Sequence of chain 1.A:
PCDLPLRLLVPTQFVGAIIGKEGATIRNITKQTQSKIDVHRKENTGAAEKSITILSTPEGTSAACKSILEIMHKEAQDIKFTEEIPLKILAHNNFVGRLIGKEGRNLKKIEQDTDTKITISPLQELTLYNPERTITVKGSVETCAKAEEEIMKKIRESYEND

A small-molecule ligand and the protein it binds are described below.
Small molecule (SMILES): Nc1ccn([C@@H]2O[C@H](CO[P](=O)(O)O[C@H]3[C@@H](O)[C@H](n4cnc5c(N)ncnc54)O[C@@H]3CO[P](=O)(O)O[C@H]3[C@@H](O)[C@H](n4ccc(N)nc4=O)O[C@@H]3CO[P](=O)(O)O[C@H]3[C@@H](O)[C@H](n4cnc5c(=O)nc(N)[nH]c54)O[C@@H]3CO[P](=O)(O)O[C@H]3[C@@H](O)[C@H](n4cnc5c(=O)nc(N)[nH]c54)O[C@@H]3CO[P](=O)(O)O[C@H]3[C@@H](O)[C@H](n4ccc(N)nc4=O)O[C@@H]3CO[P](=O)(O)O[C@H]3[C@@H](O)[C@H](n4cnc5c(N)ncnc54)O[C@@H]3CO[P](=O)(O)O[C@H]3[C@@H](O)[C@H](n4ccc(N)nc4=O)O[C@@H]3CO)[C@@H](O)[C@H]2O)c(=O)n1

Binding-site contacts:
Ligand atom O3' contacts residue ARG28 of chain 1.A at 3.1 Å (salt-bridge).
Ligand atom OP1 contacts residue GLU23 of chain 1.A at 2.8 Å (salt-bridge).
Ligand atom O4' contacts residue ILE20 of chain 1.A at 3.3 Å.
Ligand atom N3 contacts residue LYS22 of chain 1.A at 3.3 Å (salt-bridge).
Ligand atom C4' contacts residue GLU23 of chain 1.A at 3.7 Å.
Ligand atom O3' contacts residue LYS22 of chain 1.A at 3.4 Å.
Ligand atom C1' contacts residue GLY24 of chain 1.A at 3.6 Å.
Ligand atom O4' contacts residue GLY24 of chain 1.A at 3.2 Å.
Ligand atom N3 contacts residue ILE27 of chain 1.A at 3.5 Å.
Ligand atom OP1 contacts residue LYS22 of chain 1.A at 3.5 Å.
Ligand atom N2 contacts residue ILE27 of chain 1.A at 3.7 Å.
Ligand atom O2' contacts residue GLY21 of chain 1.A at 3.0 Å.
Ligand atom O2' contacts residue GLY17 of chain 1.A at 2.7 Å (h-bond).
Ligand atom O6 contacts residue VAL40 of chain 1.A at 2.9 Å (h-bond).
Ligand atom N1 contacts residue ILE38 of chain 1.A at 2.8 Å (h-bond).
Ligand atom N1 contacts residue ILE27 of chain 1.A at 3.7 Å.
Ligand atom C2' contacts residue GLY17 of chain 1.A at 3.3 Å.
Ligand atom O2' contacts residue ARG28 of chain 1.A at 2.8 Å (salt-bridge).
Ligand atom C2 contacts residue LYS51 of chain 1.A at 3.6 Å.
Ligand atom O2 contacts residue LYS51 of chain 1.A at 3.5 Å (salt-bridge).
Ligand atom C1' contacts residue LYS22 of chain 1.A at 3.6 Å.
Ligand atom N3 contacts residue GLY21 of chain 1.A at 3.6 Å.
Ligand atom C2 contacts residue ILE27 of chain 1.A at 3.5 Å (hydrophobic).
Ligand atom C4 contacts residue GLY17 of chain 1.A at 3.5 Å.
Ligand atom N6 contacts residue ALA18 of chain 1.A at 3.6 Å.
Ligand atom O2' contacts residue LYS22 of chain 1.A at 3.5 Å (salt-bridge).
Ligand atom N6 contacts residue GLU76 of chain 1.A at 3.3 Å (salt-bridge).
Ligand atom N3 contacts residue LYS51 of chain 1.A at 3.0 Å (salt-bridge).
Ligand atom O2 contacts residue ILE20 of chain 1.A at 3.4 Å.
Ligand atom N1 contacts residue ARG42 of chain 1.A at 3.1 Å (salt-bridge).
Ligand atom N9 contacts residue GLY17 of chain 1.A at 3.4 Å (h-bond).
Ligand atom N2 contacts residue ILE38 of chain 1.A at 2.9 Å (h-bond).
Ligand atom C6 contacts residue ARG42 of chain 1.A at 3.4 Å.
Ligand atom C2 contacts residue ILE20 of chain 1.A at 3.6 Å (hydrophobic).
Ligand atom O6 contacts residue ARG42 of chain 1.A at 2.8 Å.
Ligand atom O2' contacts residue LYS37 of chain 1.A at 3.5 Å.
Ligand atom C8 contacts residue GLY17 of chain 1.A at 3.6 Å.
Ligand atom N4 contacts residue ARG42 of chain 1.A at 3.5 Å (salt-bridge).
Ligand atom OP1 contacts residue GLY17 of chain 1.A at 3.5 Å.
Ligand atom C2 contacts residue ILE38 of chain 1.A at 3.3 Å (hydrophobic).